Sequence of chain 1.C:
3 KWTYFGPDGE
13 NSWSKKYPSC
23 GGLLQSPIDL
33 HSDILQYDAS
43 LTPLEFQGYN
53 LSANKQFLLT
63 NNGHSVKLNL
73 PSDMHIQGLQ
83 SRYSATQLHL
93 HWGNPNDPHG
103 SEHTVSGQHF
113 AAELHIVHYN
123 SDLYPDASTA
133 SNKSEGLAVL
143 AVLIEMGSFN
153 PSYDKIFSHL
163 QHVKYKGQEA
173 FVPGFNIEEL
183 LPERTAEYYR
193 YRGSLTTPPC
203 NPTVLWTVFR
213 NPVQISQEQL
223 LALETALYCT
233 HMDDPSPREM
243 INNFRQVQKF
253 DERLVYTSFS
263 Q

This protein binds this small molecule.
Small molecule (SMILES): CC(C)(C)c1cc(C(C)(C)C)cc(S(N)(=O)=O)c1

Binding-site contacts:
Ligand atom C3 contacts residue GLN89 of chain 1.C at 3.6 Å.
Ligand atom C18 contacts residue VAL119 of chain 1.C at 3.8 Å (hydrophobic).
Ligand atom O10 contacts residue HIS117 of chain 1.C at 3.7 Å.
Ligand atom S7 contacts residue ZN1 of chain 1.J at 3.0 Å.
Ligand atom C13 contacts residue THR199 of chain 1.C at 3.9 Å.
Ligand atom S7 contacts residue THR198 of chain 1.C at 3.8 Å.
Ligand atom C12 contacts residue GLN89 of chain 1.C at 3.7 Å.
Ligand atom C14 contacts residue ASN64 of chain 1.C at 4.0 Å.
Ligand atom C16 contacts residue LEU197 of chain 1.C at 3.5 Å (hydrophobic).
Ligand atom C2 contacts residue LEU197 of chain 1.C at 3.8 Å (hydrophobic).
Ligand atom C18 contacts residue GLN89 of chain 1.C at 4.0 Å.
Ligand atom C5 contacts residue ZN1 of chain 1.J at 3.8 Å.
Ligand atom N8 contacts residue HIS91 of chain 1.C at 3.2 Å (h-bond).
Ligand atom N8 contacts residue THR198 of chain 1.C at 2.7 Å (h-bond).
Ligand atom C14 contacts residue HIS66 of chain 1.C at 3.9 Å.
Ligand atom C2 contacts residue HIS91 of chain 1.C at 3.9 Å.
Ligand atom C12 contacts residue ASN64 of chain 1.C at 3.5 Å.
Ligand atom C4 contacts residue THR199 of chain 1.C at 3.7 Å.
Ligand atom O10 contacts residue VAL119 of chain 1.C at 3.7 Å.
Ligand atom C6 contacts residue THR199 of chain 1.C at 3.4 Å.
Ligand atom C5 contacts residue THR199 of chain 1.C at 3.3 Å.
Ligand atom O9 contacts residue LEU197 of chain 1.C at 3.2 Å.
Ligand atom O10 contacts residue HIS91 of chain 1.C at 3.4 Å.
Ligand atom N8 contacts residue GLU104 of chain 1.C at 3.7 Å.
Ligand atom O10 contacts residue ZN1 of chain 1.J at 3.1 Å.
Ligand atom C14 contacts residue TRP4 of chain 1.C at 3.9 Å (hydrophobic).
Ligand atom C5 contacts residue HIS91 of chain 1.C at 3.2 Å.
Ligand atom C13 contacts residue SER67 of chain 1.C at 3.8 Å.
Ligand atom S7 contacts residue HIS91 of chain 1.C at 3.7 Å.
Ligand atom N8 contacts residue HIS117 of chain 1.C at 3.1 Å (h-bond).
Ligand atom O9 contacts residue THR198 of chain 1.C at 2.7 Å (h-bond).
Ligand atom C4 contacts residue HIS91 of chain 1.C at 3.8 Å.
Ligand atom C13 contacts residue HIS91 of chain 1.C at 3.8 Å.
Ligand atom N8 contacts residue HIS93 of chain 1.C at 3.2 Å (h-bond).
Ligand atom N8 contacts residue ZN1 of chain 1.J at 1.8 Å.
Ligand atom C2 contacts residue THR199 of chain 1.C at 3.8 Å.
Ligand atom C12 contacts residue HIS91 of chain 1.C at 4.0 Å.
Ligand atom O9 contacts residue THR199 of chain 1.C at 3.9 Å.
Ligand atom C6 contacts residue ZN1 of chain 1.J at 3.8 Å.
Ligand atom C6 contacts residue HIS91 of chain 1.C at 3.3 Å.